This small molecule binds to this protein.
Small molecule (SMILES): Cc1cccc(Cn2c[n+]([C@@H]3O[C@H](COP(=O)(O)OP(=O)(O)OP(=O)(O)OC[C@H]4O[C@@H](n5cnc6c(=O)[nH]c(N)nc65)[C@H](O)[C@@H]4O)[C@@H](O)[C@H]3O)c3nc(N)[nH]c(=O)c32)c1

Sequence of chain 1.D:
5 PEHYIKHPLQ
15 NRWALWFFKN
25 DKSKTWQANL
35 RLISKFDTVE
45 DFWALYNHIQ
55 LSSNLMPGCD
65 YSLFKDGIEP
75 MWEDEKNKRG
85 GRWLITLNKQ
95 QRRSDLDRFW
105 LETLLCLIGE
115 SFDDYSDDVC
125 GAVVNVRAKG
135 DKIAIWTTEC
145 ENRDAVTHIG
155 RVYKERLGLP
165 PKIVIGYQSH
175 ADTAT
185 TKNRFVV

Binding-site contacts:
Ligand atom C24 contacts residue TRP140 of chain 1.D at 4.3 Å (hydrophobic).
Ligand atom O10 contacts residue MET75 of chain 1.D at 3.9 Å.
Ligand atom C28 contacts residue VAL127 of chain 1.D at 4.1 Å (hydrophobic).
Ligand atom C13 contacts residue TRP30 of chain 1.D at 3.7 Å (hydrophobic).
Ligand atom O17 contacts residue ARG131 of chain 1.D at 3.2 Å (salt-bridge).
Ligand atom C15 contacts residue TRP30 of chain 1.D at 3.5 Å (hydrophobic).
Ligand atom N6 contacts residue TRP30 of chain 1.D at 4.0 Å.
Ligand atom P2 contacts residue ARG131 of chain 1.D at 4.1 Å.
Ligand atom C12 contacts residue GLU77 of chain 1.D at 3.5 Å.
Ligand atom C26 contacts residue TRP140 of chain 1.D at 4.2 Å (hydrophobic).
Ligand atom O10 contacts residue TRP30 of chain 1.D at 4.2 Å.
Ligand atom C13 contacts residue GLU77 of chain 1.D at 3.8 Å.
Ligand atom C25 contacts residue VAL127 of chain 1.D at 3.4 Å (hydrophobic).
Ligand atom C23 contacts residue ASN129 of chain 1.D at 3.3 Å.
Ligand atom O18 contacts residue ARG131 of chain 1.D at 4.0 Å.
Ligand atom N9 contacts residue GLU77 of chain 1.D at 3.0 Å (salt-bridge).
Ligand atom C23 contacts residue VAL127 of chain 1.D at 4.2 Å (hydrophobic).
Ligand atom N8 contacts residue GLU77 of chain 1.D at 3.0 Å (salt-bridge).
Ligand atom O10 contacts residue GLU77 of chain 1.D at 3.7 Å.
Ligand atom N10 contacts residue TRP30 of chain 1.D at 3.5 Å (h-bond).
Ligand atom C26 contacts residue TRP30 of chain 1.D at 3.8 Å (hydrophobic).
Ligand atom C14 contacts residue TRP30 of chain 1.D at 3.6 Å (hydrophobic).
Ligand atom O9 contacts residue TRP30 of chain 1.D at 3.6 Å.
Ligand atom C22 contacts residue TRP140 of chain 1.D at 4.2 Å (hydrophobic).
Ligand atom C11 contacts residue TRP30 of chain 1.D at 4.0 Å (hydrophobic).
Ligand atom C28 contacts residue PRO74 of chain 1.D at 4.2 Å (hydrophobic).
Ligand atom C25 contacts residue ASN129 of chain 1.D at 3.3 Å.
Ligand atom C13 contacts residue TRP76 of chain 1.D at 3.6 Å (hydrophobic).
Ligand atom C28 contacts residue SER66 of chain 1.D at 4.1 Å.
Ligand atom C16 contacts residue TRP30 of chain 1.D at 3.4 Å (hydrophobic).
Ligand atom P3 contacts residue ARG131 of chain 1.D at 4.1 Å.
Ligand atom O14 contacts residue ARG131 of chain 1.D at 2.9 Å (salt-bridge).
Ligand atom C27 contacts residue VAL127 of chain 1.D at 4.2 Å (hydrophobic).
Ligand atom N9 contacts residue MET75 of chain 1.D at 4.2 Å.
Ligand atom N8 contacts residue TRP30 of chain 1.D at 3.6 Å.
Ligand atom N9 contacts residue TRP76 of chain 1.D at 3.7 Å.
Ligand atom O10 contacts residue TRP76 of chain 1.D at 3.1 Å (h-bond).
Ligand atom C12 contacts residue TRP30 of chain 1.D at 3.5 Å (hydrophobic).
Ligand atom N7 contacts residue TRP30 of chain 1.D at 3.5 Å.
Ligand atom N9 contacts residue TRP30 of chain 1.D at 3.6 Å.